Sequence of chain 1.C:
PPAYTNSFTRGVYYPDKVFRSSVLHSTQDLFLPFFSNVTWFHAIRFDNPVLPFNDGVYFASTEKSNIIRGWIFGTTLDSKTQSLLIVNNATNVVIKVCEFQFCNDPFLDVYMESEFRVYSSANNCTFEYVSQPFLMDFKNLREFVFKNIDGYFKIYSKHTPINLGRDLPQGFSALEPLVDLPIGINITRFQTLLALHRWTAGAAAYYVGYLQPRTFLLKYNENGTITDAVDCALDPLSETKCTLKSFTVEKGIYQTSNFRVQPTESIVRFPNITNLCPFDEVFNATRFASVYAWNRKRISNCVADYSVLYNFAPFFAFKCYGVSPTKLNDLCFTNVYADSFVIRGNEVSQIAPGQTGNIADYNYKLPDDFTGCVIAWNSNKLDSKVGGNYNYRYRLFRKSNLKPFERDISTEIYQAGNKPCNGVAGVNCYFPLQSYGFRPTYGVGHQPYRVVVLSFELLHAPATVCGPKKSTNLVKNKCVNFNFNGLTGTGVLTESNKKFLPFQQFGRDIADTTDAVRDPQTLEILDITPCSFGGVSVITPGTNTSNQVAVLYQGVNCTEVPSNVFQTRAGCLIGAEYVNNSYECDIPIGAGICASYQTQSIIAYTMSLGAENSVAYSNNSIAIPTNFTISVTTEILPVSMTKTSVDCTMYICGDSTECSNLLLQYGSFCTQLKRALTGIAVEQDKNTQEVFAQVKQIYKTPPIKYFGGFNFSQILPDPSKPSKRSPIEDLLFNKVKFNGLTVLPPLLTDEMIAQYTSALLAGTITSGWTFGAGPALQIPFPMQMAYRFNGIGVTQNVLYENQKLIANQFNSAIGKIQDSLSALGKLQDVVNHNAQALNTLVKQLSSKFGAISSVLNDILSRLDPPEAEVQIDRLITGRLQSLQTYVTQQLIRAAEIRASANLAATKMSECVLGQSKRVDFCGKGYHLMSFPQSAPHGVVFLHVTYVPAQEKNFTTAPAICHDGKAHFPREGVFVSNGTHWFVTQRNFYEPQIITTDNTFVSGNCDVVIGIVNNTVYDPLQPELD

A protein and the small-molecule ligand that binds it are described below.
Small molecule (SMILES): CC(=O)N[C@@H]1[C@@H](O)[C@H](O)[C@@H](CO)O[C@H]1O

Binding-site contacts:
Ligand atom C3 contacts residue ASN232 of chain 1.C at 3.8 Å.
Ligand atom C4 contacts residue ASN232 of chain 1.C at 4.2 Å.
Ligand atom N2 contacts residue ASN232 of chain 1.C at 2.8 Å (h-bond).
Ligand atom C7 contacts residue ASN232 of chain 1.C at 3.3 Å.
Ligand atom C1 contacts residue ASN232 of chain 1.C at 1.4 Å.
Ligand atom C8 contacts residue ASN232 of chain 1.C at 4.4 Å.
Ligand atom O7 contacts residue ASN232 of chain 1.C at 3.5 Å (h-bond).
Ligand atom C2 contacts residue ASN232 of chain 1.C at 2.4 Å.
Ligand atom O5 contacts residue ASN232 of chain 1.C at 2.4 Å (h-bond).
Ligand atom C5 contacts residue ASN232 of chain 1.C at 3.7 Å.